Sequence of chain 1.A:
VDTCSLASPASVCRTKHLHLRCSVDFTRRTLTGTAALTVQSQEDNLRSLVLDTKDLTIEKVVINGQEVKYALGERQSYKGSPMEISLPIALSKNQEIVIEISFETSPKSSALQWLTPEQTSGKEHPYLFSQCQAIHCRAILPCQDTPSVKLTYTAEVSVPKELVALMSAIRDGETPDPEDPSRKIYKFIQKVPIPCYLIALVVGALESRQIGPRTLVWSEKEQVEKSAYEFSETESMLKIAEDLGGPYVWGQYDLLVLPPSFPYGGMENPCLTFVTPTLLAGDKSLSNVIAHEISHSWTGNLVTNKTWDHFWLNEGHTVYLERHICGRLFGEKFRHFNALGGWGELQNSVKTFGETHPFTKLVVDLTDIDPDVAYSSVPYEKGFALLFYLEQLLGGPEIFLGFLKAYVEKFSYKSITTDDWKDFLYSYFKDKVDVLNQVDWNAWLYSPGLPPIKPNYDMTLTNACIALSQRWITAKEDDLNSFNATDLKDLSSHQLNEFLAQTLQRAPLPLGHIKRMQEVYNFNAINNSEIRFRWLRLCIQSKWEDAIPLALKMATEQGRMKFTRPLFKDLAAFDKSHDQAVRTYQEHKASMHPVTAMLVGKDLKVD

The small molecule below binds the protein below.
Small molecule (SMILES): O=C(c1ccncc1)c1ccc(F)cc1

Binding-site contacts:
Ligand atom F15 contacts residue TYR268 of chain 1.A at 3.7 Å.
Ligand atom C3 contacts residue PHE315 of chain 1.A at 3.5 Å (hydrophobic).
Ligand atom C13 contacts residue TYR379 of chain 1.A at 3.5 Å (hydrophobic).
Ligand atom C2 contacts residue PHE315 of chain 1.A at 3.3 Å (hydrophobic).
Ligand atom C11 contacts residue PHE315 of chain 1.A at 3.4 Å (hydrophobic).
Ligand atom C1 contacts residue TRP312 of chain 1.A at 4.2 Å (hydrophobic).
Ligand atom C10 contacts residue TRP312 of chain 1.A at 4.0 Å (hydrophobic).
Ligand atom C9 contacts residue PRO375 of chain 1.A at 3.6 Å (hydrophobic).
Ligand atom C12 contacts residue ALA138 of chain 1.A at 4.0 Å (hydrophobic).
Ligand atom C11 contacts residue ALA138 of chain 1.A at 3.9 Å (hydrophobic).
Ligand atom C7 contacts residue LEU370 of chain 1.A at 4.2 Å (hydrophobic).
Ligand atom C5 contacts residue PRO383 of chain 1.A at 3.8 Å (hydrophobic).
Ligand atom C1 contacts residue PHE315 of chain 1.A at 3.8 Å (hydrophobic).
Ligand atom C14 contacts residue TYR379 of chain 1.A at 3.5 Å (hydrophobic).
Ligand atom N4 contacts residue VAL368 of chain 1.A at 3.8 Å.
Ligand atom C2 contacts residue TRP312 of chain 1.A at 3.0 Å (hydrophobic).
Ligand atom C14 contacts residue PRO375 of chain 1.A at 2.8 Å (hydrophobic).
Ligand atom C6 contacts residue ALA378 of chain 1.A at 3.5 Å (hydrophobic).
Ligand atom C1 contacts residue LEU370 of chain 1.A at 4.2 Å (hydrophobic).
Ligand atom C2 contacts residue LEU370 of chain 1.A at 3.9 Å (hydrophobic).
Ligand atom F15 contacts residue TYR379 of chain 1.A at 4.3 Å.
Ligand atom C10 contacts residue PHE315 of chain 1.A at 3.5 Å (hydrophobic).
Ligand atom C13 contacts residue PRO375 of chain 1.A at 3.6 Å (hydrophobic).
Ligand atom C14 contacts residue ASP376 of chain 1.A at 4.2 Å.
Ligand atom F15 contacts residue GLN137 of chain 1.A at 3.7 Å.
Ligand atom C5 contacts residue ALA378 of chain 1.A at 3.6 Å (hydrophobic).
Ligand atom C6 contacts residue TYR379 of chain 1.A at 3.8 Å (hydrophobic).
Ligand atom O8 contacts residue LEU370 of chain 1.A at 3.3 Å.
Ligand atom C9 contacts residue PHE315 of chain 1.A at 4.2 Å (hydrophobic).
Ligand atom C7 contacts residue PRO375 of chain 1.A at 3.6 Å (hydrophobic).
Ligand atom F15 contacts residue ALA138 of chain 1.A at 3.6 Å.
Ligand atom C6 contacts residue PHE315 of chain 1.A at 4.2 Å (hydrophobic).
Ligand atom C3 contacts residue VAL368 of chain 1.A at 4.2 Å (hydrophobic).
Ligand atom C11 contacts residue GLN137 of chain 1.A at 4.0 Å.
Ligand atom C13 contacts residue ASP376 of chain 1.A at 3.9 Å.
Ligand atom C10 contacts residue ALA138 of chain 1.A at 4.2 Å (hydrophobic).
Ligand atom N4 contacts residue PRO383 of chain 1.A at 3.9 Å.
Ligand atom C3 contacts residue TRP312 of chain 1.A at 3.4 Å (hydrophobic).
Ligand atom O8 contacts residue PRO375 of chain 1.A at 2.9 Å.
Ligand atom C12 contacts residue TYR379 of chain 1.A at 3.8 Å (hydrophobic).